Binding-site contacts:
Ligand atom C8 contacts residue PHE100 of chain 1.B at 4.1 Å (hydrophobic).
Ligand atom C1 contacts residue ASN99 of chain 1.B at 1.4 Å.
Ligand atom O7 contacts residue PHE100 of chain 1.B at 4.0 Å.
Ligand atom O7 contacts residue SER101 of chain 1.B at 3.7 Å.
Ligand atom C3 contacts residue ASN99 of chain 1.B at 3.8 Å.
Ligand atom O5 contacts residue ASN99 of chain 1.B at 2.3 Å (h-bond).
Ligand atom C7 contacts residue PHE100 of chain 1.B at 4.1 Å (hydrophobic).
Ligand atom O7 contacts residue ASN99 of chain 1.B at 4.2 Å.
Ligand atom C8 contacts residue LYS98 of chain 1.B at 4.4 Å.
Ligand atom C5 contacts residue ASN99 of chain 1.B at 3.6 Å.
Ligand atom O6 contacts residue ASN99 of chain 1.B at 4.3 Å.
Ligand atom C7 contacts residue ASN99 of chain 1.B at 3.6 Å.
Ligand atom C8 contacts residue ASN99 of chain 1.B at 3.5 Å.
Ligand atom N2 contacts residue ASN99 of chain 1.B at 3.0 Å (h-bond).
Ligand atom C4 contacts residue ASN99 of chain 1.B at 4.2 Å.
Ligand atom C2 contacts residue ASN99 of chain 1.B at 2.5 Å.
Ligand atom N2 contacts residue LYS98 of chain 1.B at 4.2 Å.

This protein binds this small molecule.
Small molecule (SMILES): CC(=O)N[C@@H]1[C@@H](O)[C@H](O)[C@@H](CO)O[C@H]1O

Sequence of chain 1.B:
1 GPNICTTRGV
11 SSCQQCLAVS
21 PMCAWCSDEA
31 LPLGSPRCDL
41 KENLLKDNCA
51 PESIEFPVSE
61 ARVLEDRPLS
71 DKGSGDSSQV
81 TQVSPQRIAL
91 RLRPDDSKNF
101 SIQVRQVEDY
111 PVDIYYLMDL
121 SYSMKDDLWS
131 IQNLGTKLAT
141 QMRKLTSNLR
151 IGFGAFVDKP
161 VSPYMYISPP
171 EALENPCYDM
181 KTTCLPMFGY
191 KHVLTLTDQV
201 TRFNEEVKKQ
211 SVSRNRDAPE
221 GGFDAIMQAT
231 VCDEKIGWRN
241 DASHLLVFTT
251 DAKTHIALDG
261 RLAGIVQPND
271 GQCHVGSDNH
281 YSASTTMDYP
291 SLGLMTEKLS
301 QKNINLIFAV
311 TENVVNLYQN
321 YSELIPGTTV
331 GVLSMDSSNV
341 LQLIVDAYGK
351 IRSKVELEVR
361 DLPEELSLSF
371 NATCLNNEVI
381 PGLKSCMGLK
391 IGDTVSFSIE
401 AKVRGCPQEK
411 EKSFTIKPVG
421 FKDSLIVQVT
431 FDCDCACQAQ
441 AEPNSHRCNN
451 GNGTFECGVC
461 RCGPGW